This small molecule binds to this protein.
Small molecule (SMILES): CC(C)C[C@H](N)C(=O)NCC(=O)N[C@@H](CCCCN)C(=O)N[C@@H](CCCN=C(N)N)C(=O)N[C@@H](CCCCN)C(=O)N[C@@H](CCCN=C(N)N)C(=O)N[C@H](C=O)CC1=NC=NC1

Sequence of chain 1.A:
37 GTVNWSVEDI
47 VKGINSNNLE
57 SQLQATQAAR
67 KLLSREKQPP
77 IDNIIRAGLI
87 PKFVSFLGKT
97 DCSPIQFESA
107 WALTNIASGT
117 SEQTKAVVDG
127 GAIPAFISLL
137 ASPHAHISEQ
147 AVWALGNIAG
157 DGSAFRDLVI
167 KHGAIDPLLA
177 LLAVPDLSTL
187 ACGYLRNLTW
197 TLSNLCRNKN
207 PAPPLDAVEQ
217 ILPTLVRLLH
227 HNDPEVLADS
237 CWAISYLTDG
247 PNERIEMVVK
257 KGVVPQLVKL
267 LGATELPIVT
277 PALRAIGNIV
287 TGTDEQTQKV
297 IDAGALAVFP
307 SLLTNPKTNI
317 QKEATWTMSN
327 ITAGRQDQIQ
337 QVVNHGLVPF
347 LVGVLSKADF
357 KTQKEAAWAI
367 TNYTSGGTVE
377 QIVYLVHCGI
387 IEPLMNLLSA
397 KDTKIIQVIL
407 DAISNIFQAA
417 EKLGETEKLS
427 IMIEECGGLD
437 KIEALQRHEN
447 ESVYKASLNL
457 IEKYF

Binding-site contacts:
Ligand atom O contacts residue ASN111 of chain 1.A at 2.9 Å (h-bond).
Ligand atom CB contacts residue TRP107 of chain 1.A at 3.4 Å (hydrophobic).
Ligand atom C contacts residue TRP149 of chain 1.A at 3.6 Å (hydrophobic).
Ligand atom NZ contacts residue ARG71 of chain 1.A at 3.4 Å (salt-bridge).
Ligand atom NH1 contacts residue GLN146 of chain 1.A at 2.8 Å (h-bond).
Ligand atom NZ contacts residue GLY115 of chain 1.A at 3.3 Å (h-bond).
Ligand atom CE contacts residue THR120 of chain 1.A at 3.4 Å.
Ligand atom CE contacts residue ASN153 of chain 1.A at 3.6 Å.
Ligand atom CA contacts residue ASN153 of chain 1.A at 3.4 Å.
Ligand atom CB contacts residue SER114 of chain 1.A at 3.3 Å.
Ligand atom CB contacts residue ASN153 of chain 1.A at 3.5 Å.
Ligand atom CD contacts residue GLN146 of chain 1.A at 3.3 Å.
Ligand atom C contacts residue SER70 of chain 1.A at 3.3 Å.
Ligand atom N contacts residue ASN111 of chain 1.A at 2.8 Å (h-bond).
Ligand atom CB contacts residue TRP149 of chain 1.A at 3.5 Å (hydrophobic).
Ligand atom CE contacts residue ASP157 of chain 1.A at 3.6 Å.
Ligand atom CG contacts residue TRP149 of chain 1.A at 3.6 Å (hydrophobic).
Ligand atom NZ contacts residue THR120 of chain 1.A at 3.1 Å (h-bond).
Ligand atom CD contacts residue GLY115 of chain 1.A at 3.3 Å.
Ligand atom CA contacts residue ASN111 of chain 1.A at 3.6 Å.
Ligand atom N contacts residue ASN153 of chain 1.A at 2.8 Å (h-bond).
Ligand atom O contacts residue ASN153 of chain 1.A at 2.9 Å (h-bond).
Ligand atom N contacts residue ARG203 of chain 1.A at 3.3 Å (salt-bridge).
Ligand atom O contacts residue TRP107 of chain 1.A at 3.3 Å (h-bond).
Ligand atom CA contacts residue ARG203 of chain 1.A at 3.4 Å.
Ligand atom NH1 contacts residue ASN193 of chain 1.A at 2.7 Å (h-bond).
Ligand atom CD contacts residue TRP107 of chain 1.A at 3.6 Å (hydrophobic).
Ligand atom O contacts residue ASN200 of chain 1.A at 3.6 Å.
Ligand atom O contacts residue TRP149 of chain 1.A at 3.6 Å.
Ligand atom CG contacts residue ASN153 of chain 1.A at 3.6 Å.
Ligand atom NH1 contacts residue PHE103 of chain 1.A at 3.6 Å.
Ligand atom O contacts residue TRP149 of chain 1.A at 2.7 Å (h-bond).
Ligand atom CD contacts residue TRP149 of chain 1.A at 3.7 Å (hydrophobic).
Ligand atom CD contacts residue ALA113 of chain 1.A at 3.7 Å (hydrophobic).
Ligand atom NH2 contacts residue ASN193 of chain 1.A at 3.0 Å (h-bond).
Ligand atom NZ contacts residue ASP157 of chain 1.A at 2.7 Å (salt-bridge).
Ligand atom C contacts residue ASN153 of chain 1.A at 3.6 Å.
Ligand atom CZ contacts residue ASN193 of chain 1.A at 3.2 Å.
Ligand atom CA contacts residue TRP149 of chain 1.A at 3.5 Å (hydrophobic).
Ligand atom CG contacts residue TRP107 of chain 1.A at 3.5 Å (hydrophobic).